A protein and the small-molecule ligand that binds it are described below.
Small molecule (SMILES): CC(C)C[C@H](NC(=O)CN)C(=O)N[C@H](C(=O)N[C@H](C(=O)NCC(=O)N[C@@H](CO)C(=O)N[C@@H](CC(C)C)C(=O)N[C@@H](CCCN=C(N)N)C(=O)NCC=O)C(C)C)[C@@H](C)O

Sequence of chain 2.E:
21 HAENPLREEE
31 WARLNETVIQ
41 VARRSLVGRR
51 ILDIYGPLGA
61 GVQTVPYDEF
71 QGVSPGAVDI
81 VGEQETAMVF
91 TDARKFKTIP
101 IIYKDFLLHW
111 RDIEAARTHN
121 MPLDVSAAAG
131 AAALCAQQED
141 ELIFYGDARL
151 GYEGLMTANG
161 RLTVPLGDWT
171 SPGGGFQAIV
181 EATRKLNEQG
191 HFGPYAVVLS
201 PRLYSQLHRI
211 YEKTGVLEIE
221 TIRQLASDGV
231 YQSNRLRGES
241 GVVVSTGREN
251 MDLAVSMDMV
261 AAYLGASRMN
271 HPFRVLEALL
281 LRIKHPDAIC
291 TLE

Binding-site contacts:
Ligand atom N contacts residue ARG49 of chain 2.E at 3.5 Å (salt-bridge).
Ligand atom CB contacts residue ARG49 of chain 2.E at 3.5 Å.
Ligand atom N contacts residue ASP258 of chain 2.E at 3.2 Å (salt-bridge).
Ligand atom C contacts residue ARG49 of chain 2.E at 3.6 Å.
Ligand atom CZ contacts residue THR246 of chain 2.E at 3.3 Å.
Ligand atom CA contacts residue ASP258 of chain 2.E at 3.7 Å.
Ligand atom CD contacts residue LEU52 of chain 2.E at 3.3 Å (hydrophobic).
Ligand atom NH1 contacts residue THR246 of chain 2.E at 3.2 Å (h-bond).
Ligand atom O contacts residue ARG50 of chain 2.E at 3.4 Å.
Ligand atom O contacts residue ILE39 of chain 2.E at 3.7 Å.
Ligand atom C contacts residue ASP258 of chain 2.E at 3.7 Å.
Ligand atom OG1 contacts residue ASP258 of chain 2.E at 3.3 Å.
Ligand atom N contacts residue ARG49 of chain 2.E at 3.7 Å.
Ligand atom NH2 contacts residue THR246 of chain 2.E at 3.0 Å (h-bond).
Ligand atom NH1 contacts residue ASP53 of chain 2.E at 3.0 Å (salt-bridge).
Ligand atom CB contacts residue MET259 of chain 2.E at 3.6 Å (hydrophobic).
Ligand atom CD2 contacts residue ASP258 of chain 2.E at 3.4 Å.
Ligand atom N contacts residue PRO57 of chain 2.E at 3.5 Å.
Ligand atom CA contacts residue ASP258 of chain 2.E at 3.7 Å.
Ligand atom N contacts residue ASP258 of chain 2.E at 3.2 Å (salt-bridge).
Ligand atom CG2 contacts residue ASP258 of chain 2.E at 3.5 Å.
Ligand atom CB contacts residue ASP258 of chain 2.E at 3.5 Å.
Ligand atom NE contacts residue ILE51 of chain 2.E at 3.7 Å.
Ligand atom O contacts residue ARG43 of chain 2.E at 2.8 Å (salt-bridge).
Ligand atom CB contacts residue ASP258 of chain 2.E at 3.7 Å.
Ligand atom CD2 contacts residue ARG43 of chain 2.E at 3.6 Å.
Ligand atom OG1 contacts residue MET259 of chain 2.E at 2.6 Å (h-bond).
Ligand atom C contacts residue ARG43 of chain 2.E at 3.7 Å.
Ligand atom CA contacts residue ASP258 of chain 2.E at 3.6 Å.
Ligand atom NE contacts residue ARG50 of chain 2.E at 3.1 Å (salt-bridge).
Ligand atom NH2 contacts residue ASP228 of chain 2.E at 2.7 Å (salt-bridge).
Ligand atom CD contacts residue ARG50 of chain 2.E at 3.3 Å.
Ligand atom N contacts residue ARG49 of chain 2.E at 3.5 Å (salt-bridge).
Ligand atom N contacts residue ASP258 of chain 2.E at 2.8 Å (salt-bridge).
Ligand atom CG2 contacts residue MET259 of chain 2.E at 3.7 Å (hydrophobic).
Ligand atom CB contacts residue ARG49 of chain 2.E at 3.7 Å.
Ligand atom O contacts residue ARG49 of chain 2.E at 3.1 Å (salt-bridge).
Ligand atom CD2 contacts residue ARG50 of chain 2.E at 3.6 Å.
Ligand atom O contacts residue ARG43 of chain 2.E at 2.8 Å (salt-bridge).
Ligand atom CG contacts residue PRO57 of chain 2.E at 3.7 Å (hydrophobic).